This protein binds this small molecule.
Small molecule (SMILES): Cn1ncc(C(=O)NC2CC2)c1C(=O)Nc1ccn2cc(-c3ccccc3)nc2c1

Sequence of chain 1.A:
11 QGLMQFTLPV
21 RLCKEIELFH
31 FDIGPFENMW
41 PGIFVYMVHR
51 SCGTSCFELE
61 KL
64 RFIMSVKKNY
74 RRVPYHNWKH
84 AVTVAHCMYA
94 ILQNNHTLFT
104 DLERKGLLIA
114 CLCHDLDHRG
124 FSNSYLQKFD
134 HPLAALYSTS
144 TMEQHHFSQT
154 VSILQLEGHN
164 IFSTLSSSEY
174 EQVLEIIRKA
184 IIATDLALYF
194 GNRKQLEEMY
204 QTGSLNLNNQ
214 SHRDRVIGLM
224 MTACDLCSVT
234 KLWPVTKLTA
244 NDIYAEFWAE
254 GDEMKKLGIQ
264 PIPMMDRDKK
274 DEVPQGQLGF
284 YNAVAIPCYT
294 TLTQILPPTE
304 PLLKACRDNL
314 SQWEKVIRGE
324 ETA

Binding-site contacts:
Ligand atom C21 contacts residue GLY279 of chain 1.A at 3.4 Å.
Ligand atom C11 contacts residue PHE250 of chain 1.A at 3.8 Å (hydrophobic).
Ligand atom C22 contacts residue VAL232 of chain 1.A at 3.6 Å (hydrophobic).
Ligand atom C23 contacts residue GLY279 of chain 1.A at 3.6 Å.
Ligand atom C8 contacts residue PHE283 of chain 1.A at 3.9 Å (hydrophobic).
Ligand atom N17 contacts residue PHE283 of chain 1.A at 3.4 Å.
Ligand atom C27 contacts residue GLU275 of chain 1.A at 3.6 Å.
Ligand atom C5 contacts residue PHE283 of chain 1.A at 3.7 Å (hydrophobic).
Ligand atom C21 contacts residue MET267 of chain 1.A at 3.7 Å (hydrophobic).
Ligand atom N3 contacts residue PHE250 of chain 1.A at 3.9 Å.
Ligand atom C15 contacts residue LEU229 of chain 1.A at 3.6 Å (hydrophobic).
Ligand atom C4 contacts residue PHE283 of chain 1.A at 3.6 Å (hydrophobic).
Ligand atom C18 contacts residue MET267 of chain 1.A at 3.4 Å (hydrophobic).
Ligand atom C24 contacts residue MET267 of chain 1.A at 3.6 Å (hydrophobic).
Ligand atom C19 contacts residue MET267 of chain 1.A at 3.7 Å (hydrophobic).
Ligand atom C6 contacts residue TYR247 of chain 1.A at 3.4 Å (hydrophobic).
Ligand atom O2 contacts residue PHE283 of chain 1.A at 3.6 Å.
Ligand atom C26 contacts residue GLU275 of chain 1.A at 3.8 Å.
Ligand atom C24 contacts residue TYR247 of chain 1.A at 3.8 Å (hydrophobic).
Ligand atom C11 contacts residue GLN280 of chain 1.A at 3.5 Å.
Ligand atom N7 contacts residue TYR247 of chain 1.A at 2.6 Å (h-bond).
Ligand atom O20 contacts residue GLN280 of chain 1.A at 2.9 Å (h-bond).
Ligand atom C14 contacts residue MET267 of chain 1.A at 3.4 Å (hydrophobic).
Ligand atom N13 contacts residue ILE246 of chain 1.A at 3.6 Å.
Ligand atom C10 contacts residue GLY279 of chain 1.A at 3.5 Å.
Ligand atom C10 contacts residue TYR247 of chain 1.A at 3.7 Å (hydrophobic).
Ligand atom C19 contacts residue PHE283 of chain 1.A at 3.2 Å (hydrophobic).
Ligand atom C22 contacts residue PHE283 of chain 1.A at 3.8 Å (hydrophobic).
Ligand atom N12 contacts residue PHE283 of chain 1.A at 3.5 Å.
Ligand atom C16 contacts residue PHE283 of chain 1.A at 3.6 Å (hydrophobic).
Ligand atom C10 contacts residue MET267 of chain 1.A at 3.3 Å (hydrophobic).
Ligand atom C6 contacts residue MET267 of chain 1.A at 3.8 Å (hydrophobic).
Ligand atom C22 contacts residue ILE246 of chain 1.A at 3.6 Å (hydrophobic).
Ligand atom C11 contacts residue TYR247 of chain 1.A at 3.5 Å (hydrophobic).
Ligand atom N7 contacts residue MET267 of chain 1.A at 3.5 Å.
Ligand atom C22 contacts residue GLN280 of chain 1.A at 3.9 Å.
Ligand atom C30 contacts residue HIS79 of chain 1.A at 3.7 Å.
Ligand atom N9 contacts residue MET267 of chain 1.A at 3.5 Å (h-bond).
Ligand atom C25 contacts residue PRO266 of chain 1.A at 3.6 Å (hydrophobic).
Ligand atom N12 contacts residue ILE246 of chain 1.A at 3.5 Å.